Sequence of chain 4.B:
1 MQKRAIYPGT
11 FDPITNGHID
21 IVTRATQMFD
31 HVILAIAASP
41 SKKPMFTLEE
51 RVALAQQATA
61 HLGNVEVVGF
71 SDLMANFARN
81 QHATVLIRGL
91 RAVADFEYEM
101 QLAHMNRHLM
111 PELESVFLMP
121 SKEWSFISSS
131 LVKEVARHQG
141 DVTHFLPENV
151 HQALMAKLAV

Sequence of chain 11.B:
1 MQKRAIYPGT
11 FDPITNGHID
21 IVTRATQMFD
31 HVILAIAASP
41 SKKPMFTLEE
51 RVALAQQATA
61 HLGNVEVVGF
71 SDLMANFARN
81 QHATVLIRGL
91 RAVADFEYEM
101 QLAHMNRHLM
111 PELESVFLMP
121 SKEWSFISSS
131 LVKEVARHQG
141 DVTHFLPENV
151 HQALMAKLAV

A small-molecule ligand and the protein it binds are described below.
Small molecule (SMILES): COc1ccc(Oc2cccc([C@@H](C)Nc3nc4n(n3)C(=O)CC(C)=N4)c2)cc1

Binding-site contacts:
Ligand atom C20 contacts residue LEU73 of chain 11.B at 3.7 Å (hydrophobic).
Ligand atom C7 contacts residue ALA37 of chain 11.B at 3.6 Å (hydrophobic).
Ligand atom C9 contacts residue THR10 of chain 11.B at 3.7 Å.
Ligand atom C contacts residue GLU99 of chain 11.B at 3.7 Å.
Ligand atom C contacts residue ASN106 of chain 11.B at 3.4 Å.
Ligand atom N1 contacts residue HIS138 of chain 4.B at 3.7 Å.
Ligand atom C3 contacts residue PRO8 of chain 11.B at 3.6 Å (hydrophobic).
Ligand atom O contacts residue ASN106 of chain 11.B at 3.1 Å (h-bond).
Ligand atom N contacts residue ASP72 of chain 11.B at 3.2 Å (salt-bridge).
Ligand atom C14 contacts residue SER39 of chain 11.B at 3.4 Å.
Ligand atom N4 contacts residue LEU73 of chain 11.B at 3.4 Å.
Ligand atom C11 contacts residue ALA37 of chain 11.B at 3.8 Å (hydrophobic).
Ligand atom C10 contacts residue ALA37 of chain 11.B at 3.8 Å (hydrophobic).
Ligand atom C2 contacts residue ARG88 of chain 11.B at 3.6 Å.
Ligand atom C contacts residue ARG88 of chain 11.B at 3.4 Å.
Ligand atom C15 contacts residue MET74 of chain 11.B at 3.8 Å (hydrophobic).
Ligand atom C14 contacts residue ASP72 of chain 11.B at 3.4 Å.
Ligand atom N contacts residue HIS138 of chain 4.B at 3.8 Å.
Ligand atom C12 contacts residue PHE70 of chain 11.B at 3.7 Å (hydrophobic).
Ligand atom C19 contacts residue ASN106 of chain 11.B at 3.5 Å.
Ligand atom C9 contacts residue ALA37 of chain 11.B at 3.8 Å (hydrophobic).
Ligand atom C2 contacts residue PRO8 of chain 11.B at 3.8 Å (hydrophobic).
Ligand atom O2 contacts residue GLU134 of chain 4.B at 3.6 Å.
Ligand atom O2 contacts residue PG41 of chain 11.N at 3.4 Å (h-bond).
Ligand atom C6 contacts residue MET74 of chain 11.B at 3.8 Å (hydrophobic).
Ligand atom C contacts residue LEU102 of chain 11.B at 3.7 Å (hydrophobic).
Ligand atom N4 contacts residue MET74 of chain 11.B at 2.9 Å (h-bond).
Ligand atom C19 contacts residue VAL135 of chain 4.B at 3.8 Å (hydrophobic).
Ligand atom C14 contacts residue SER71 of chain 11.B at 3.5 Å.
Ligand atom O contacts residue MET74 of chain 11.B at 3.8 Å.
Ligand atom C10 contacts residue SER39 of chain 11.B at 3.8 Å.
Ligand atom C12 contacts residue ALA37 of chain 11.B at 3.6 Å (hydrophobic).
Ligand atom C5 contacts residue MET74 of chain 11.B at 3.5 Å (hydrophobic).
Ligand atom N3 contacts residue LEU73 of chain 11.B at 3.5 Å.
Ligand atom C5 contacts residue PG41 of chain 11.N at 3.8 Å.
Ligand atom O1 contacts residue PHE70 of chain 11.B at 3.7 Å.
Ligand atom C8 contacts residue ALA37 of chain 11.B at 3.7 Å (hydrophobic).
Ligand atom C4 contacts residue PG41 of chain 11.N at 3.8 Å.
Ligand atom C9 contacts residue PG41 of chain 11.N at 3.7 Å.
Ligand atom C1 contacts residue MET74 of chain 11.B at 3.7 Å (hydrophobic).